Binding-site contacts:
Ligand atom C1 contacts residue ASN95 of chain 3.A at 1.4 Å.
Ligand atom C5 contacts residue ASN95 of chain 3.A at 3.6 Å.
Ligand atom N2 contacts residue GLU74 of chain 3.A at 3.4 Å.
Ligand atom O7 contacts residue CYS98 of chain 3.A at 3.4 Å.
Ligand atom C5 contacts residue GLU94 of chain 3.A at 4.4 Å.
Ligand atom C7 contacts residue ARG228 of chain 3.A at 3.4 Å.
Ligand atom C1 contacts residue GLU74 of chain 3.A at 3.9 Å.
Ligand atom O6 contacts residue GLU94 of chain 3.A at 3.2 Å.
Ligand atom C7 contacts residue GLU74 of chain 3.A at 3.9 Å.
Ligand atom C4 contacts residue ASN95 of chain 3.A at 4.2 Å.
Ligand atom C1 contacts residue GLU94 of chain 3.A at 3.8 Å.
Ligand atom C3 contacts residue ASN95 of chain 3.A at 3.8 Å.
Ligand atom C7 contacts residue CYS98 of chain 3.A at 3.9 Å (hydrophobic).
Ligand atom O7 contacts residue ARG228 of chain 3.A at 3.4 Å (salt-bridge).
Ligand atom C3 contacts residue ARG228 of chain 3.A at 4.0 Å.
Ligand atom O3 contacts residue ARG228 of chain 3.A at 3.0 Å (salt-bridge).
Ligand atom C8 contacts residue CYS143 of chain 3.A at 4.0 Å (hydrophobic).
Ligand atom C2 contacts residue ARG228 of chain 3.A at 4.0 Å.
Ligand atom C2 contacts residue GLU94 of chain 3.A at 4.2 Å.
Ligand atom O5 contacts residue GLU94 of chain 3.A at 3.4 Å (salt-bridge).
Ligand atom C7 contacts residue ASN72 of chain 3.A at 3.6 Å.
Ligand atom C8 contacts residue CYS98 of chain 3.A at 3.5 Å (hydrophobic).
Ligand atom N2 contacts residue ASN95 of chain 3.A at 3.0 Å (h-bond).
Ligand atom C8 contacts residue GLU74 of chain 3.A at 4.0 Å.
Ligand atom O7 contacts residue ASN95 of chain 3.A at 3.2 Å (h-bond).
Ligand atom C6 contacts residue GLU94 of chain 3.A at 3.6 Å.
Ligand atom C8 contacts residue SER142 of chain 3.A at 3.8 Å.
Ligand atom O7 contacts residue ASN72 of chain 3.A at 3.1 Å (h-bond).
Ligand atom C2 contacts residue ASN95 of chain 3.A at 2.4 Å.
Ligand atom N2 contacts residue ARG228 of chain 3.A at 3.7 Å.
Ligand atom C7 contacts residue SER142 of chain 3.A at 4.4 Å.
Ligand atom C2 contacts residue GLU74 of chain 3.A at 4.2 Å.
Ligand atom C8 contacts residue SER144 of chain 3.A at 3.8 Å.
Ligand atom C8 contacts residue ASN72 of chain 3.A at 3.6 Å.
Ligand atom C8 contacts residue ARG228 of chain 3.A at 3.8 Å.
Ligand atom O5 contacts residue ASN95 of chain 3.A at 2.3 Å (h-bond).
Ligand atom C7 contacts residue ASN95 of chain 3.A at 3.3 Å.
Ligand atom C8 contacts residue PRO73 of chain 3.A at 4.4 Å (hydrophobic).

A small-molecule ligand and the protein it binds are described below.
Small molecule (SMILES): CC(=O)N[C@H]1[C@H](O[C@H]2[C@H](O)[C@@H](NC(C)=O)CO[C@@H]2CO)O[C@H](CO)[C@@H](O)[C@@H]1O

Sequence of chain 3.A:
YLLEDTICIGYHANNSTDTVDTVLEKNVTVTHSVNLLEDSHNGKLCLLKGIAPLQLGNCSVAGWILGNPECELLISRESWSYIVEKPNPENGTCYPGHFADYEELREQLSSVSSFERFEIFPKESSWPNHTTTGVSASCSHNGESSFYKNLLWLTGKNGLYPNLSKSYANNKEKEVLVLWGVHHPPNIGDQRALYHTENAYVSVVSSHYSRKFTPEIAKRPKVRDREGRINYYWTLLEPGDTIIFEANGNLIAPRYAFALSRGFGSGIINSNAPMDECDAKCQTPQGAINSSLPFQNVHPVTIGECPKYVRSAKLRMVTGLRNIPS